Sequence of chain 1.A:
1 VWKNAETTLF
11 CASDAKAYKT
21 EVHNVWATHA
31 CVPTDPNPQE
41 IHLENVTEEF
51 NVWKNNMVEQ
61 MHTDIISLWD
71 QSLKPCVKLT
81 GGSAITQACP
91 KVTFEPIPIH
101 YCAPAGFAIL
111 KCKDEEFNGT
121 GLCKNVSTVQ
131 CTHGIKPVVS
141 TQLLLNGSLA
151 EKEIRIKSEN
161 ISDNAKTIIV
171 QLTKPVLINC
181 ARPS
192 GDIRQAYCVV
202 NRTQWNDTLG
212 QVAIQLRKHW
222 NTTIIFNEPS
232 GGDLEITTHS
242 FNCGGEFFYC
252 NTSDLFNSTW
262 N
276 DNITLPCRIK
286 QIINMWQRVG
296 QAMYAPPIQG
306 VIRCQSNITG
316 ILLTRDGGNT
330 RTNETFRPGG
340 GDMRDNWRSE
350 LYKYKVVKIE

Binding-site contacts:
Ligand atom N2 contacts residue ASN222 of chain 1.A at 2.8 Å (h-bond).
Ligand atom O7 contacts residue ASN222 of chain 1.A at 3.3 Å (h-bond).
Ligand atom C7 contacts residue ASN222 of chain 1.A at 3.5 Å.
Ligand atom C3 contacts residue ASN222 of chain 1.A at 3.8 Å.
Ligand atom C4 contacts residue ASN222 of chain 1.A at 4.3 Å.
Ligand atom C5 contacts residue ASN222 of chain 1.A at 3.6 Å.
Ligand atom O5 contacts residue ASN222 of chain 1.A at 2.4 Å (h-bond).
Ligand atom C2 contacts residue ASN222 of chain 1.A at 2.5 Å.
Ligand atom C1 contacts residue ASN222 of chain 1.A at 1.4 Å.

A protein and the small-molecule ligand that binds it are described below.
Small molecule (SMILES): CC(=O)N[C@@H]1[C@@H](O)[C@H](O)[C@@H](CO)O[C@H]1O